The protein below binds the small molecule below.
Small molecule (SMILES): CC(=O)N[C@@H]1[C@@H](O)[C@H](O)[C@@H](CO)O[C@H]1O

Sequence of chain 1.H:
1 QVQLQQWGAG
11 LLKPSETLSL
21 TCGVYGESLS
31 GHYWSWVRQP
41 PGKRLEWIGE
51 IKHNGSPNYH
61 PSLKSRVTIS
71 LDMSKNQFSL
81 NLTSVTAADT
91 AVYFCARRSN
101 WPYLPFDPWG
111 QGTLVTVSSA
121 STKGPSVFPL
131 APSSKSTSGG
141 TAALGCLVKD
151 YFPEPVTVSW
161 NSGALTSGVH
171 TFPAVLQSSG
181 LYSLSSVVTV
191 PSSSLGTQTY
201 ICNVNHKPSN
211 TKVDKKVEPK

Binding-site contacts:
Ligand atom C8 contacts residue SER70 of chain 1.H at 4.3 Å.
Ligand atom O5 contacts residue ASN81 of chain 1.H at 2.4 Å (h-bond).
Ligand atom C2 contacts residue ASN81 of chain 1.H at 2.5 Å.
Ligand atom O5 contacts residue SER19 of chain 1.H at 3.2 Å (h-bond).
Ligand atom C3 contacts residue ASN81 of chain 1.H at 3.8 Å.
Ligand atom C4 contacts residue ASN81 of chain 1.H at 4.3 Å.
Ligand atom O7 contacts residue ASN81 of chain 1.H at 3.5 Å (h-bond).
Ligand atom C1 contacts residue ASN81 of chain 1.H at 1.4 Å.
Ligand atom C5 contacts residue SER19 of chain 1.H at 3.5 Å.
Ligand atom C1 contacts residue SER19 of chain 1.H at 4.1 Å.
Ligand atom C8 contacts residue ASN81 of chain 1.H at 4.4 Å.
Ligand atom O5 contacts residue THR17 of chain 1.H at 4.4 Å.
Ligand atom N2 contacts residue ASN81 of chain 1.H at 2.8 Å (h-bond).
Ligand atom C7 contacts residue ASN81 of chain 1.H at 3.4 Å.
Ligand atom C8 contacts residue THR68 of chain 1.H at 3.8 Å.
Ligand atom O6 contacts residue THR17 of chain 1.H at 4.3 Å.
Ligand atom C6 contacts residue SER19 of chain 1.H at 3.3 Å.
Ligand atom O7 contacts residue SER70 of chain 1.H at 4.2 Å.
Ligand atom O6 contacts residue SER19 of chain 1.H at 4.0 Å.
Ligand atom C5 contacts residue ASN81 of chain 1.H at 3.7 Å.